The protein below binds the small molecule below.
Small molecule (SMILES): O=P(O)(O)OC[C@H]1O[C@@](CO)(OP(=O)(O)O)[C@@H](O)[C@@H]1O

Sequence of chain 1.C:
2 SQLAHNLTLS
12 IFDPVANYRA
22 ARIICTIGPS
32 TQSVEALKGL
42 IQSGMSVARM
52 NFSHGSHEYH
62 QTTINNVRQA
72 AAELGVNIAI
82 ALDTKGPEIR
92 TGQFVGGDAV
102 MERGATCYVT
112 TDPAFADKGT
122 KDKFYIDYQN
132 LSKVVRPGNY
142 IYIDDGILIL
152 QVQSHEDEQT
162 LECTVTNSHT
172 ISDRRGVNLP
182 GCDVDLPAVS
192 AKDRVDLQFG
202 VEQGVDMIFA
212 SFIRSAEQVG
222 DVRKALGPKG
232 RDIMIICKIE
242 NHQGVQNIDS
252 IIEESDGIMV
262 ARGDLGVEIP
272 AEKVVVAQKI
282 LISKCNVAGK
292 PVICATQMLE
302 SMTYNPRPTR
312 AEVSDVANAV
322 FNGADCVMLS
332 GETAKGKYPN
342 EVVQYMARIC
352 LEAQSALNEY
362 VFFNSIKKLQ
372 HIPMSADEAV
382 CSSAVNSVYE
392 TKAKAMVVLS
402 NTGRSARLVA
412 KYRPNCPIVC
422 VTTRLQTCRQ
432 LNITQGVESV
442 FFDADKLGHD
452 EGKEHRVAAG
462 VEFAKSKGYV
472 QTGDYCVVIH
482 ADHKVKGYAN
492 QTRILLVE

Binding-site contacts:
Ligand atom O1 contacts residue LYS487 of chain 1.C at 3.9 Å.
Ligand atom O3 contacts residue ALA482 of chain 1.C at 3.5 Å (h-bond).
Ligand atom C6 contacts residue LEU400 of chain 1.C at 3.1 Å (hydrophobic).
Ligand atom O4 contacts residue HIS481 of chain 1.C at 3.4 Å.
Ligand atom O6P contacts residue THR403 of chain 1.C at 3.0 Å (h-bond).
Ligand atom O5P contacts residue THR403 of chain 1.C at 2.7 Å (h-bond).
Ligand atom O4P contacts residue SER406 of chain 1.C at 2.7 Å (h-bond).
Ligand atom O3 contacts residue LYS454 of chain 1.C at 3.1 Å (salt-bridge).
Ligand atom P2 contacts residue THR403 of chain 1.C at 3.7 Å.
Ligand atom C6 contacts residue SER401 of chain 1.C at 3.8 Å.
Ligand atom O6 contacts residue SER406 of chain 1.C at 3.6 Å.
Ligand atom C6 contacts residue SER406 of chain 1.C at 3.7 Å.
Ligand atom O3 contacts residue LEU400 of chain 1.C at 3.7 Å.
Ligand atom O1P contacts residue LYS454 of chain 1.C at 2.1 Å (salt-bridge).
Ligand atom O2 contacts residue ASN402 of chain 1.C at 3.7 Å.
Ligand atom O2P contacts residue ARG457 of chain 1.C at 2.3 Å (salt-bridge).
Ligand atom O4P contacts residue ARG405 of chain 1.C at 3.8 Å.
Ligand atom C4 contacts residue LEU400 of chain 1.C at 3.1 Å (hydrophobic).
Ligand atom O3P contacts residue LYS454 of chain 1.C at 3.6 Å (salt-bridge).
Ligand atom P2 contacts residue SER401 of chain 1.C at 3.4 Å.
Ligand atom C1 contacts residue ALA482 of chain 1.C at 3.6 Å (hydrophobic).
Ligand atom P1 contacts residue LYS454 of chain 1.C at 3.3 Å.
Ligand atom O4 contacts residue ALA490 of chain 1.C at 3.8 Å.
Ligand atom P1 contacts residue ARG457 of chain 1.C at 3.1 Å.
Ligand atom O5P contacts residue SER401 of chain 1.C at 3.4 Å (h-bond).
Ligand atom O4 contacts residue LEU400 of chain 1.C at 2.6 Å (h-bond).
Ligand atom O6P contacts residue ARG405 of chain 1.C at 2.7 Å (salt-bridge).
Ligand atom C5 contacts residue LEU400 of chain 1.C at 3.5 Å (hydrophobic).
Ligand atom O1 contacts residue GLY488 of chain 1.C at 3.5 Å (h-bond).
Ligand atom O4P contacts residue THR403 of chain 1.C at 3.9 Å.
Ligand atom O5P contacts residue ASN402 of chain 1.C at 2.5 Å (h-bond).
Ligand atom O1P contacts residue ARG457 of chain 1.C at 2.3 Å (salt-bridge).
Ligand atom O3 contacts residue HIS481 of chain 1.C at 3.4 Å.
Ligand atom C1 contacts residue LYS454 of chain 1.C at 3.9 Å.
Ligand atom P2 contacts residue ASN402 of chain 1.C at 3.7 Å.
Ligand atom O2P contacts residue ASN402 of chain 1.C at 3.2 Å (h-bond).
Ligand atom O4P contacts residue ASN402 of chain 1.C at 3.9 Å.
Ligand atom P2 contacts residue SER406 of chain 1.C at 3.6 Å.
Ligand atom C3 contacts residue ALA482 of chain 1.C at 3.5 Å (hydrophobic).
Ligand atom O4P contacts residue SER401 of chain 1.C at 2.3 Å (h-bond).